This protein binds this small molecule.
Small molecule (SMILES): Cc1cc(CCCOc2c(C)cc(-c3noc(C(F)(F)F)n3)cc2C)on1

Binding-site contacts:
Ligand atom N3A contacts residue TYR144 of chain 10.A at 3.5 Å.
Ligand atom O1A contacts residue MET124 of chain 10.A at 3.2 Å.
Ligand atom F2 contacts residue ALA166 of chain 10.A at 3.5 Å.
Ligand atom C3A contacts residue LEU217 of chain 10.A at 3.6 Å (hydrophobic).
Ligand atom C4 contacts residue LEU100 of chain 10.A at 3.7 Å (hydrophobic).
Ligand atom CM4 contacts residue PHE179 of chain 10.A at 3.5 Å (hydrophobic).
Ligand atom C6B contacts residue LEU181 of chain 10.A at 3.3 Å (hydrophobic).
Ligand atom F2 contacts residue TYR144 of chain 10.A at 3.0 Å.
Ligand atom O1A contacts residue PHE179 of chain 10.A at 3.3 Å.
Ligand atom N2 contacts residue MET214 of chain 10.A at 3.8 Å.
Ligand atom N1A contacts residue PHE179 of chain 10.A at 3.6 Å.
Ligand atom CM6 contacts residue LEU184 of chain 10.A at 3.4 Å (hydrophobic).
Ligand atom C5B contacts residue ILE98 of chain 10.A at 3.5 Å (hydrophobic).
Ligand atom C4 contacts residue TYR190 of chain 10.A at 3.6 Å (hydrophobic).
Ligand atom N1A contacts residue MET124 of chain 10.A at 3.5 Å.
Ligand atom CM6 contacts residue LEU181 of chain 10.A at 3.5 Å (hydrophobic).
Ligand atom O1B contacts residue ILE98 of chain 10.A at 3.3 Å.
Ligand atom F3 contacts residue TYR142 of chain 10.A at 3.8 Å.
Ligand atom C4B contacts residue ILE98 of chain 10.A at 3.8 Å (hydrophobic).
Ligand atom C5B contacts residue LEU181 of chain 10.A at 3.5 Å (hydrophobic).
Ligand atom C6B contacts residue ILE98 of chain 10.A at 3.7 Å (hydrophobic).
Ligand atom F3 contacts residue VAL168 of chain 10.A at 3.0 Å.
Ligand atom CM2 contacts residue ILE77 of chain 10.A at 3.1 Å (hydrophobic).
Ligand atom F2 contacts residue MET143 of chain 10.A at 3.3 Å.
Ligand atom C1B contacts residue ILE98 of chain 10.A at 3.4 Å (hydrophobic).
Ligand atom C2A contacts residue PHE179 of chain 10.A at 3.6 Å (hydrophobic).
Ligand atom N3A contacts residue PHE179 of chain 10.A at 3.4 Å.
Ligand atom F1 contacts residue TYR144 of chain 10.A at 3.3 Å.
Ligand atom CM4 contacts residue TYR144 of chain 10.A at 3.8 Å (hydrophobic).
Ligand atom F2 contacts residue TYR142 of chain 10.A at 2.8 Å.
Ligand atom F1 contacts residue ALA166 of chain 10.A at 3.6 Å.
Ligand atom C3A contacts residue PHE179 of chain 10.A at 3.1 Å (hydrophobic).
Ligand atom C2B contacts residue ILE98 of chain 10.A at 3.7 Å (hydrophobic).
Ligand atom CM2 contacts residue ILE122 of chain 10.A at 3.8 Å (hydrophobic).
Ligand atom O1 contacts residue MET214 of chain 10.A at 3.5 Å (h-bond).
Ligand atom O1A contacts residue LEU217 of chain 10.A at 3.0 Å.
Ligand atom F3 contacts residue PHE179 of chain 10.A at 3.0 Å.
Ligand atom CM3 contacts residue ASN212 of chain 10.A at 3.4 Å.
Ligand atom N1A contacts residue LEU217 of chain 10.A at 3.3 Å.
Ligand atom F1 contacts residue PHE179 of chain 10.A at 3.8 Å.

Sequence of chain 10.A:
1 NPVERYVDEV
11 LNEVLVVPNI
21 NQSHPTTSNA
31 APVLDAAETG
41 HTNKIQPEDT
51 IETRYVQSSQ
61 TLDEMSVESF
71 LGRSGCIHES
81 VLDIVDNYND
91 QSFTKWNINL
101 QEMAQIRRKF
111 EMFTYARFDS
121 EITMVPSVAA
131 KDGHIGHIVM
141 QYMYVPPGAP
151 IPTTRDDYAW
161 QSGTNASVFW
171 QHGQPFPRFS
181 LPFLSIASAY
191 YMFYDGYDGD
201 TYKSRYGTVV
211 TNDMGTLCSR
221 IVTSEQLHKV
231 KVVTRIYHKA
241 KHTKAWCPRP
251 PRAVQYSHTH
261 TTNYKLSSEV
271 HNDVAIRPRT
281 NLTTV